This protein binds this small molecule.
Small molecule (SMILES): CCc1nc(N)nc(N)c1OCCCOc1ccccc1C[C@H](C(=O)O)C(F)F

Sequence of chain 1.A:
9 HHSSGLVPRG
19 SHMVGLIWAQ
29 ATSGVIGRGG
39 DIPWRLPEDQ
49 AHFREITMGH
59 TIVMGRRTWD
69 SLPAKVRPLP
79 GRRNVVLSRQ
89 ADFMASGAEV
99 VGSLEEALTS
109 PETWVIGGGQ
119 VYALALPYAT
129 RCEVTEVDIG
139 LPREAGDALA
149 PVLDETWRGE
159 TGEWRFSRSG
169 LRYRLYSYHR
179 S

Binding-site contacts:
Ligand atom C05 contacts residue TRP26 of chain 1.A at 3.8 Å (hydrophobic).
Ligand atom C16 contacts residue LEU70 of chain 1.A at 3.5 Å (hydrophobic).
Ligand atom F25 contacts residue ARG52 of chain 1.A at 3.3 Å.
Ligand atom O15 contacts residue LEU70 of chain 1.A at 3.6 Å.
Ligand atom C18 contacts residue SER69 of chain 1.A at 3.7 Å.
Ligand atom O11 contacts residue NAP1 of chain 1.B at 3.4 Å.
Ligand atom C05 contacts residue ALA27 of chain 1.A at 3.7 Å (hydrophobic).
Ligand atom C08 contacts residue PHE51 of chain 1.A at 3.6 Å (hydrophobic).
Ligand atom C27 contacts residue GLN48 of chain 1.A at 3.5 Å.
Ligand atom C05 contacts residue ASP47 of chain 1.A at 3.6 Å.
Ligand atom N07 contacts residue NAP1 of chain 1.B at 3.7 Å.
Ligand atom C10 contacts residue NAP1 of chain 1.B at 3.5 Å.
Ligand atom N04 contacts residue ASP47 of chain 1.A at 2.8 Å (salt-bridge).
Ligand atom N09 contacts residue TYR120 of chain 1.A at 3.4 Å (h-bond).
Ligand atom C08 contacts residue NAP1 of chain 1.B at 3.4 Å.
Ligand atom C02 contacts residue ILE40 of chain 1.A at 3.8 Å (hydrophobic).
Ligand atom C12 contacts residue PHE51 of chain 1.A at 3.6 Å (hydrophobic).
Ligand atom O29 contacts residue GLN48 of chain 1.A at 3.0 Å (h-bond).
Ligand atom C03 contacts residue ASP47 of chain 1.A at 3.6 Å.
Ligand atom N06 contacts residue TRP26 of chain 1.A at 3.6 Å.
Ligand atom N07 contacts residue ALA27 of chain 1.A at 3.8 Å.
Ligand atom C02 contacts residue ASP47 of chain 1.A at 3.5 Å.
Ligand atom N09 contacts residue ILE25 of chain 1.A at 2.9 Å (h-bond).
Ligand atom C01 contacts residue ASP47 of chain 1.A at 3.6 Å.
Ligand atom F26 contacts residue PHE51 of chain 1.A at 3.0 Å.
Ligand atom N07 contacts residue ILE25 of chain 1.A at 3.4 Å (h-bond).
Ligand atom N07 contacts residue TRP26 of chain 1.A at 3.4 Å.
Ligand atom N09 contacts residue ILE114 of chain 1.A at 3.0 Å (h-bond).
Ligand atom N09 contacts residue NAP1 of chain 1.B at 3.6 Å.
Ligand atom N06 contacts residue THR133 of chain 1.A at 3.7 Å.
Ligand atom C21 contacts residue LEU70 of chain 1.A at 3.7 Å (hydrophobic).
Ligand atom N06 contacts residue ASP47 of chain 1.A at 2.8 Å (salt-bridge).
Ligand atom F25 contacts residue GLN48 of chain 1.A at 3.8 Å.
Ligand atom N07 contacts residue PHE51 of chain 1.A at 3.6 Å.
Ligand atom N09 contacts residue PHE51 of chain 1.A at 3.7 Å.
Ligand atom O28 contacts residue GLN48 of chain 1.A at 3.5 Å (h-bond).
Ligand atom C19 contacts residue PRO71 of chain 1.A at 3.6 Å (hydrophobic).
Ligand atom C08 contacts residue ILE25 of chain 1.A at 3.6 Å (hydrophobic).
Ligand atom O28 contacts residue ARG52 of chain 1.A at 3.6 Å (salt-bridge).
Ligand atom N06 contacts residue ALA27 of chain 1.A at 3.7 Å.